The small molecule below binds the protein below.
Small molecule (SMILES): O=P(O)(O)OC[C@@H](O)[C@H](CCO)OP(=O)(O)O

Binding-site contacts:
Ligand atom OPP contacts residue LYS68 of chain 1.A at 3.4 Å.
Ligand atom OPP contacts residue DG1 of chain 1.B at 2.4 Å (h-bond).
Ligand atom OP2 contacts residue LYS84 of chain 1.A at 3.0 Å (salt-bridge).
Ligand atom C2' contacts residue LYS68 of chain 1.A at 4.4 Å.
Ligand atom O32 contacts residue DG1 of chain 1.B at 2.5 Å (h-bond).
Ligand atom C3' contacts residue LYS72 of chain 1.A at 1.5 Å.
Ligand atom O4' contacts residue LYS68 of chain 1.A at 3.3 Å (salt-bridge).
Ligand atom C4' contacts residue LYS68 of chain 1.A at 3.8 Å.
Ligand atom O22 contacts residue LYS35 of chain 1.A at 3.8 Å.
Ligand atom C1' contacts residue LYS72 of chain 1.A at 3.8 Å.
Ligand atom C4' contacts residue DG1 of chain 1.B at 4.4 Å.
Ligand atom C2' contacts residue LYS72 of chain 1.A at 2.5 Å.
Ligand atom P contacts residue LYS84 of chain 1.A at 3.6 Å.
Ligand atom OP3 contacts residue LYS84 of chain 1.A at 3.1 Å (salt-bridge).
Ligand atom O22 contacts residue DG1 of chain 1.B at 2.4 Å (h-bond).
Ligand atom C1' contacts residue DG1 of chain 1.B at 3.6 Å.
Ligand atom P2 contacts residue LYS68 of chain 1.A at 4.3 Å.
Ligand atom P2 contacts residue LYS35 of chain 1.A at 3.7 Å.
Ligand atom OPP contacts residue LYS72 of chain 1.A at 4.3 Å.
Ligand atom O32 contacts residue GLU26 of chain 1.A at 4.1 Å.
Ligand atom C3' contacts residue TYR39 of chain 1.A at 3.5 Å (hydrophobic).
Ligand atom O22 contacts residue LYS68 of chain 1.A at 4.2 Å.
Ligand atom O32 contacts residue LYS35 of chain 1.A at 2.6 Å (salt-bridge).
Ligand atom O32 contacts residue TYR39 of chain 1.A at 4.3 Å.
Ligand atom P2 contacts residue DG1 of chain 1.B at 1.5 Å.
Ligand atom C1' contacts residue LYS68 of chain 1.A at 4.1 Å.

Sequence of chain 1.A:
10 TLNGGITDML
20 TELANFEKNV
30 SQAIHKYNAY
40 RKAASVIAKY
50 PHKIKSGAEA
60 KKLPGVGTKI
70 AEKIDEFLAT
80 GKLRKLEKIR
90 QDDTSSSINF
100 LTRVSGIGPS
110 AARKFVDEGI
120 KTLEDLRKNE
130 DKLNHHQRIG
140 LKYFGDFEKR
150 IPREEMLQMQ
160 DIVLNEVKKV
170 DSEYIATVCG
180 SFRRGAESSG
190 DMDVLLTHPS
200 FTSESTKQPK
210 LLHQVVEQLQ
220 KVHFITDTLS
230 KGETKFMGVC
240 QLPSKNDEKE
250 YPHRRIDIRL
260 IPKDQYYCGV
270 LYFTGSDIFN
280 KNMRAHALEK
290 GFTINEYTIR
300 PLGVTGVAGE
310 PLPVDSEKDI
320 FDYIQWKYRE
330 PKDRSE